A protein and the small-molecule ligand that binds it are described below.
Small molecule (SMILES): Nc1ncnc2c1ncn2[C@@H]1O[C@H](COP(=O)(O)OP(=O)(O)OP(O)(O)=S)[C@@H](O)[C@H]1O

Binding-site contacts:
Ligand atom O2B contacts residue VAL56 of chain 1.B at 3.5 Å (h-bond).
Ligand atom N7 contacts residue GLY57 of chain 1.B at 3.0 Å (h-bond).
Ligand atom N7 contacts residue VAL56 of chain 1.B at 3.1 Å.
Ligand atom PB contacts residue GLY55 of chain 1.B at 3.6 Å.
Ligand atom N1 contacts residue VAL26 of chain 1.B at 2.8 Å (h-bond).
Ligand atom O2G contacts residue GLY55 of chain 1.B at 3.3 Å (h-bond).
Ligand atom C5' contacts residue ARG222 of chain 1.B at 3.5 Å.
Ligand atom N7 contacts residue GLY55 of chain 1.B at 3.6 Å.
Ligand atom O1A contacts residue GLY57 of chain 1.B at 3.3 Å.
Ligand atom PB contacts residue LYS58 of chain 1.B at 3.6 Å.
Ligand atom S1G contacts residue THR164 of chain 1.B at 3.5 Å.
Ligand atom O3A contacts residue GLY57 of chain 1.B at 3.5 Å (h-bond).
Ligand atom O2B contacts residue GLY57 of chain 1.B at 3.4 Å (h-bond).
Ligand atom PA contacts residue SER60 of chain 1.B at 3.6 Å.
Ligand atom O1A contacts residue SER60 of chain 1.B at 2.5 Å (h-bond).
Ligand atom PA contacts residue THR59 of chain 1.B at 3.5 Å.
Ligand atom O2' contacts residue TRP17 of chain 1.B at 3.2 Å (h-bond).
Ligand atom O2B contacts residue LYS58 of chain 1.B at 2.7 Å (salt-bridge).
Ligand atom O2G contacts residue ARG54 of chain 1.B at 3.5 Å.
Ligand atom O2A contacts residue THR59 of chain 1.B at 2.6 Å (h-bond).
Ligand atom O3' contacts residue ARG18 of chain 1.B at 3.3 Å.
Ligand atom N3 contacts residue LEU221 of chain 1.B at 3.5 Å.
Ligand atom PG contacts residue GLY55 of chain 1.B at 3.3 Å.
Ligand atom C2 contacts residue VAL26 of chain 1.B at 3.5 Å (hydrophobic).
Ligand atom N1 contacts residue VAL25 of chain 1.B at 3.5 Å.
Ligand atom C8 contacts residue GLY55 of chain 1.B at 3.6 Å.
Ligand atom N6 contacts residue VAL25 of chain 1.B at 3.4 Å.
Ligand atom N6 contacts residue VAL26 of chain 1.B at 2.8 Å (h-bond).
Ligand atom O1A contacts residue LYS58 of chain 1.B at 3.6 Å.
Ligand atom O1A contacts residue THR59 of chain 1.B at 3.5 Å (h-bond).
Ligand atom C5 contacts residue LEU221 of chain 1.B at 3.6 Å (hydrophobic).
Ligand atom O1B contacts residue THR59 of chain 1.B at 3.3 Å (h-bond).
Ligand atom O2' contacts residue ALA14 of chain 1.B at 2.9 Å (h-bond).
Ligand atom O3' contacts residue ALA14 of chain 1.B at 2.8 Å (h-bond).
Ligand atom O2' contacts residue LEU225 of chain 1.B at 3.4 Å.
Ligand atom S1G contacts residue LYS58 of chain 1.B at 3.2 Å (salt-bridge).
Ligand atom O3B contacts residue GLY55 of chain 1.B at 2.6 Å (h-bond).
Ligand atom S1G contacts residue ARG54 of chain 1.B at 3.3 Å.
Ligand atom C4 contacts residue LEU221 of chain 1.B at 3.4 Å (hydrophobic).
Ligand atom N6 contacts residue VAL56 of chain 1.B at 3.0 Å (h-bond).

Sequence of chain 1.B:
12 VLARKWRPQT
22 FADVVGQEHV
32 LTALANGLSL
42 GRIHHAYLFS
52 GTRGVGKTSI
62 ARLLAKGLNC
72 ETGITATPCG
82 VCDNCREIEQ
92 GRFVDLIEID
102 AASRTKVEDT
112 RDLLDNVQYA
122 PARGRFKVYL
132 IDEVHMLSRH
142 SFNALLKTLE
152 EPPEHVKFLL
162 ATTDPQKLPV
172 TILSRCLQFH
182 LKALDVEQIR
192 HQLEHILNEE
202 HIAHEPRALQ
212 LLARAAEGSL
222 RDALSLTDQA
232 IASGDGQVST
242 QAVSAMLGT